Binding-site contacts:
Ligand atom C31 contacts residue ASN219 of chain 53.A at 3.3 Å.
Ligand atom C5A contacts residue VAL176 of chain 53.A at 3.6 Å (hydrophobic).
Ligand atom C5 contacts residue LEU106 of chain 53.A at 3.8 Å (hydrophobic).
Ligand atom N2 contacts residue LEU106 of chain 53.A at 3.8 Å.
Ligand atom C3B contacts residue TYR152 of chain 53.A at 3.7 Å (hydrophobic).
Ligand atom O1B contacts residue ILE104 of chain 53.A at 3.9 Å.
Ligand atom C4C contacts residue VAL188 of chain 53.A at 3.7 Å (hydrophobic).
Ligand atom N3A contacts residue TYR152 of chain 53.A at 3.5 Å.
Ligand atom C2C contacts residue TYR197 of chain 53.A at 3.7 Å (hydrophobic).
Ligand atom N3A contacts residue ALA24 of chain 53.C at 3.8 Å.
Ligand atom C4 contacts residue TYR197 of chain 53.A at 3.8 Å (hydrophobic).
Ligand atom C1B contacts residue ILE104 of chain 53.A at 4.0 Å (hydrophobic).
Ligand atom C2A contacts residue TYR152 of chain 53.A at 3.6 Å (hydrophobic).
Ligand atom C5B contacts residue MET224 of chain 53.A at 3.8 Å (hydrophobic).
Ligand atom C5A contacts residue PHE186 of chain 53.A at 3.5 Å (hydrophobic).
Ligand atom O1 contacts residue MET221 of chain 53.A at 3.9 Å.
Ligand atom C1B contacts residue VAL188 of chain 53.A at 3.8 Å (hydrophobic).
Ligand atom C3B contacts residue VAL188 of chain 53.A at 3.8 Å (hydrophobic).
Ligand atom C5C contacts residue VAL191 of chain 53.A at 3.8 Å (hydrophobic).
Ligand atom N3A contacts residue PRO174 of chain 53.A at 3.7 Å.
Ligand atom C6B contacts residue ILE104 of chain 53.A at 3.6 Å (hydrophobic).
Ligand atom O1B contacts residue TYR128 of chain 53.A at 3.4 Å (h-bond).
Ligand atom C1C contacts residue TYR128 of chain 53.A at 3.7 Å (hydrophobic).
Ligand atom N2 contacts residue ASN219 of chain 53.A at 3.8 Å.
Ligand atom C1B contacts residue TYR128 of chain 53.A at 3.6 Å (hydrophobic).
Ligand atom C4C contacts residue VAL191 of chain 53.A at 3.0 Å (hydrophobic).
Ligand atom C5B contacts residue PHE186 of chain 53.A at 3.9 Å (hydrophobic).
Ligand atom O1A contacts residue PHE186 of chain 53.A at 3.0 Å.
Ligand atom C3C contacts residue TYR128 of chain 53.A at 3.4 Å (hydrophobic).
Ligand atom N3A contacts residue PHE186 of chain 53.A at 4.0 Å.
Ligand atom C3 contacts residue ASN219 of chain 53.A at 4.0 Å.
Ligand atom C4 contacts residue LEU106 of chain 53.A at 3.9 Å (hydrophobic).
Ligand atom C6B contacts residue TYR128 of chain 53.A at 3.3 Å (hydrophobic).
Ligand atom O1 contacts residue LEU106 of chain 53.A at 3.7 Å.
Ligand atom C1C contacts residue LEU106 of chain 53.A at 3.8 Å (hydrophobic).
Ligand atom C2A contacts residue PHE186 of chain 53.A at 3.3 Å (hydrophobic).
Ligand atom C4B contacts residue TYR152 of chain 53.A at 3.8 Å (hydrophobic).
Ligand atom C2B contacts residue VAL188 of chain 53.A at 3.5 Å (hydrophobic).
Ligand atom C4A contacts residue PRO174 of chain 53.A at 3.1 Å (hydrophobic).
Ligand atom C4B contacts residue PHE186 of chain 53.A at 3.6 Å (hydrophobic).

Sequence of chain 53.A:
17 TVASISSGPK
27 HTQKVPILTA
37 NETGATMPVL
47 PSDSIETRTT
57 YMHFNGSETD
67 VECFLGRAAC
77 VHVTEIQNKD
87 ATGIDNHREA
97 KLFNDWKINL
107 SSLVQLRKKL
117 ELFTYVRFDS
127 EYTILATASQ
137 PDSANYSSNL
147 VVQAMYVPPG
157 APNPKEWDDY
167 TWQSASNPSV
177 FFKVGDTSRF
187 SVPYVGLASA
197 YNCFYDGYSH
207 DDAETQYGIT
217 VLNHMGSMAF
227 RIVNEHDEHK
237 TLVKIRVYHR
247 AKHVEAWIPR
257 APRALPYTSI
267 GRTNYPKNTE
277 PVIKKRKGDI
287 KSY

Sequence of chain 53.C:
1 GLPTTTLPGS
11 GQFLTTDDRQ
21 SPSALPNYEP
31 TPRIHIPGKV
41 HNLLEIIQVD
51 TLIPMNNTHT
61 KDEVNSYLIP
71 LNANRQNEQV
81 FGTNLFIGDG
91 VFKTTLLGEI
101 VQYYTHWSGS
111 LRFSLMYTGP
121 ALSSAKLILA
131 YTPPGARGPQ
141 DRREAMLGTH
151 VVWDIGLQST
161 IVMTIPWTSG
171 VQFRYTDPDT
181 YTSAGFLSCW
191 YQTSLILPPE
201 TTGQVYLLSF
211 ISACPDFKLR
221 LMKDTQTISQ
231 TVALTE

This small molecule binds to this protein.
Small molecule (SMILES): Cc1cc(CCCCCOc2ccc(C3=NCCO3)cc2)on1